Binding-site contacts:
Ligand atom C4C contacts residue VAL188 of chain 9.A at 3.7 Å (hydrophobic).
Ligand atom C2A contacts residue TYR152 of chain 9.A at 3.6 Å (hydrophobic).
Ligand atom N3A contacts residue ALA24 of chain 9.C at 3.8 Å.
Ligand atom N2 contacts residue LEU106 of chain 9.A at 3.8 Å.
Ligand atom C1B contacts residue TYR128 of chain 9.A at 3.6 Å (hydrophobic).
Ligand atom C5B contacts residue PHE186 of chain 9.A at 3.9 Å (hydrophobic).
Ligand atom O1B contacts residue ILE104 of chain 9.A at 3.9 Å.
Ligand atom C1B contacts residue ILE104 of chain 9.A at 4.0 Å (hydrophobic).
Ligand atom C5C contacts residue VAL191 of chain 9.A at 3.8 Å (hydrophobic).
Ligand atom C2C contacts residue TYR197 of chain 9.A at 3.7 Å (hydrophobic).
Ligand atom O1A contacts residue PHE186 of chain 9.A at 3.0 Å.
Ligand atom O1 contacts residue LEU106 of chain 9.A at 3.8 Å.
Ligand atom C5 contacts residue LEU106 of chain 9.A at 3.8 Å (hydrophobic).
Ligand atom C2A contacts residue PHE186 of chain 9.A at 3.3 Å (hydrophobic).
Ligand atom C4C contacts residue VAL191 of chain 9.A at 3.0 Å (hydrophobic).
Ligand atom N3A contacts residue PHE186 of chain 9.A at 4.0 Å.
Ligand atom C3B contacts residue TYR152 of chain 9.A at 3.7 Å (hydrophobic).
Ligand atom N3A contacts residue TYR152 of chain 9.A at 3.5 Å.
Ligand atom C4A contacts residue PRO174 of chain 9.A at 3.1 Å (hydrophobic).
Ligand atom C5B contacts residue MET224 of chain 9.A at 3.8 Å (hydrophobic).
Ligand atom C5B contacts residue TYR128 of chain 9.A at 4.0 Å (hydrophobic).
Ligand atom C1C contacts residue TYR128 of chain 9.A at 3.7 Å (hydrophobic).
Ligand atom N3A contacts residue PRO174 of chain 9.A at 3.7 Å.
Ligand atom C6B contacts residue ILE104 of chain 9.A at 3.6 Å (hydrophobic).
Ligand atom C4 contacts residue LEU106 of chain 9.A at 3.9 Å (hydrophobic).
Ligand atom C5A contacts residue PHE186 of chain 9.A at 3.5 Å (hydrophobic).
Ligand atom O1B contacts residue TYR128 of chain 9.A at 3.4 Å (h-bond).
Ligand atom C4 contacts residue TYR197 of chain 9.A at 3.8 Å (hydrophobic).
Ligand atom C1C contacts residue LEU106 of chain 9.A at 3.8 Å (hydrophobic).
Ligand atom C3C contacts residue TYR128 of chain 9.A at 3.4 Å (hydrophobic).
Ligand atom C3B contacts residue VAL188 of chain 9.A at 3.8 Å (hydrophobic).
Ligand atom C6B contacts residue TYR128 of chain 9.A at 3.3 Å (hydrophobic).
Ligand atom C5A contacts residue VAL176 of chain 9.A at 3.6 Å (hydrophobic).
Ligand atom C2C contacts residue MET221 of chain 9.A at 4.0 Å (hydrophobic).
Ligand atom C5A contacts residue ALA150 of chain 9.A at 3.6 Å (hydrophobic).
Ligand atom C1B contacts residue VAL188 of chain 9.A at 3.8 Å (hydrophobic).
Ligand atom C2B contacts residue VAL188 of chain 9.A at 3.5 Å (hydrophobic).
Ligand atom O1 contacts residue MET221 of chain 9.A at 3.9 Å.
Ligand atom C4B contacts residue PHE186 of chain 9.A at 3.6 Å (hydrophobic).
Ligand atom C4B contacts residue TYR152 of chain 9.A at 3.8 Å (hydrophobic).

Sequence of chain 9.C:
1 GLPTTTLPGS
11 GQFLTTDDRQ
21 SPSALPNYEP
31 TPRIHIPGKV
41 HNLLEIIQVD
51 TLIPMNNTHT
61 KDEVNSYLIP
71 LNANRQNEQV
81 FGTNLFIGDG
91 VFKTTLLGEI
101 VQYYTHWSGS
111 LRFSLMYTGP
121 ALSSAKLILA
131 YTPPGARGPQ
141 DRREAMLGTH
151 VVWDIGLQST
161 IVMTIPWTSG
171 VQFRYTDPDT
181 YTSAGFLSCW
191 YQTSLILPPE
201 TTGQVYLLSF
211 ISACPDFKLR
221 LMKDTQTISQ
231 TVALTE

Sequence of chain 9.A:
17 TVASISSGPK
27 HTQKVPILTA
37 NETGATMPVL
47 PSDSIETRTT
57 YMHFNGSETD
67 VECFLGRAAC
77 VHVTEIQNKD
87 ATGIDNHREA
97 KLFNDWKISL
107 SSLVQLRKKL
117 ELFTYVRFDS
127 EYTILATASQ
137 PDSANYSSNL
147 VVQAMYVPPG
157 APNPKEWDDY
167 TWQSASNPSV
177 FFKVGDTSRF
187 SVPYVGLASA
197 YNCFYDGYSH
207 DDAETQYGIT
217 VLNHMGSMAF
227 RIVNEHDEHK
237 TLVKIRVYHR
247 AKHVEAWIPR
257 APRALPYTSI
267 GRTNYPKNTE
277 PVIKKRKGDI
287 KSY

A protein and the small-molecule ligand that binds it are described below.
Small molecule (SMILES): Cc1cc(CCCCCOc2ccc(C3=NCCO3)cc2)on1